Binding-site contacts:
Ligand atom C2' contacts residue VAL29 of chain 1.A at 3.5 Å (hydrophobic).
Ligand atom O6 contacts residue ASP119 of chain 1.A at 3.5 Å (salt-bridge).
Ligand atom N7 contacts residue ASN116 of chain 1.A at 3.1 Å (h-bond).
Ligand atom O6 contacts residue SER145 of chain 1.A at 3.3 Å.
Ligand atom N3B contacts residue TYR32 of chain 1.A at 3.4 Å.
Ligand atom O1A contacts residue SER17 of chain 1.A at 3.4 Å (h-bond).
Ligand atom O6 contacts residue ASN116 of chain 1.A at 3.3 Å (h-bond).
Ligand atom O2A contacts residue TYR32 of chain 1.A at 3.5 Å.
Ligand atom O2' contacts residue ASP30 of chain 1.A at 3.1 Å (salt-bridge).
Ligand atom N2 contacts residue LEU120 of chain 1.A at 3.5 Å.
Ligand atom O1B contacts residue GLY13 of chain 1.A at 3.5 Å (h-bond).
Ligand atom PB contacts residue MG1 of chain 1.C at 3.2 Å.
Ligand atom O6 contacts residue LYS117 of chain 1.A at 3.3 Å.
Ligand atom O1B contacts residue GLY15 of chain 1.A at 3.0 Å (h-bond).
Ligand atom O2' contacts residue PHE28 of chain 1.A at 3.2 Å.
Ligand atom O1G contacts residue PRO34 of chain 1.A at 3.5 Å.
Ligand atom O2B contacts residue SER17 of chain 1.A at 2.9 Å (h-bond).
Ligand atom O1B contacts residue VAL14 of chain 1.A at 3.3 Å (h-bond).
Ligand atom O1A contacts residue GLY15 of chain 1.A at 3.3 Å.
Ligand atom O3A contacts residue GLY15 of chain 1.A at 3.2 Å (h-bond).
Ligand atom O3' contacts residue ASP30 of chain 1.A at 2.8 Å (salt-bridge).
Ligand atom C3' contacts residue GLU31 of chain 1.A at 3.5 Å.
Ligand atom O2B contacts residue LYS16 of chain 1.A at 3.5 Å (salt-bridge).
Ligand atom O2G contacts residue MG1 of chain 1.C at 2.2 Å.
Ligand atom O2G contacts residue THR35 of chain 1.A at 2.9 Å (h-bond).
Ligand atom O2' contacts residue VAL29 of chain 1.A at 2.7 Å (h-bond).
Ligand atom O1B contacts residue LYS16 of chain 1.A at 2.8 Å (salt-bridge).
Ligand atom PG contacts residue MG1 of chain 1.C at 3.2 Å.
Ligand atom N3B contacts residue GLY13 of chain 1.A at 3.0 Å (h-bond).
Ligand atom O1A contacts residue ALA18 of chain 1.A at 2.8 Å (h-bond).
Ligand atom O3G contacts residue GLY60 of chain 1.A at 2.8 Å (h-bond).
Ligand atom O4' contacts residue LYS117 of chain 1.A at 3.2 Å (salt-bridge).
Ligand atom O1G contacts residue TYR32 of chain 1.A at 2.8 Å (h-bond).
Ligand atom O6 contacts residue ALA146 of chain 1.A at 2.8 Å (h-bond).
Ligand atom N2 contacts residue ASP119 of chain 1.A at 2.9 Å (salt-bridge).
Ligand atom N3B contacts residue MG1 of chain 1.C at 3.4 Å.
Ligand atom N1 contacts residue ASP119 of chain 1.A at 2.8 Å (salt-bridge).
Ligand atom O2B contacts residue MG1 of chain 1.C at 2.2 Å.
Ligand atom C8 contacts residue GLY15 of chain 1.A at 3.6 Å.
Ligand atom O3G contacts residue LYS16 of chain 1.A at 2.7 Å (salt-bridge).

A protein and the small-molecule ligand that binds it are described below.
Small molecule (SMILES): Nc1nc2c(ncn2[C@@H]2O[C@H](CO[P](=O)(O)O[P](=O)(O)NP(=O)(O)O)[C@@H](O)[C@H]2O)c(=O)[nH]1

Sequence of chain 1.A:
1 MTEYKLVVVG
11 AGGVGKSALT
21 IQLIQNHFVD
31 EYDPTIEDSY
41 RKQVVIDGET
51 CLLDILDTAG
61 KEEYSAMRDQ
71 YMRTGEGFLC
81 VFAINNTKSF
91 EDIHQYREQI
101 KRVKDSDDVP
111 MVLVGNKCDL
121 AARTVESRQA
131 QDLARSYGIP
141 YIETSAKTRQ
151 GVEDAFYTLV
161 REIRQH